Sequence of chain 1.A:
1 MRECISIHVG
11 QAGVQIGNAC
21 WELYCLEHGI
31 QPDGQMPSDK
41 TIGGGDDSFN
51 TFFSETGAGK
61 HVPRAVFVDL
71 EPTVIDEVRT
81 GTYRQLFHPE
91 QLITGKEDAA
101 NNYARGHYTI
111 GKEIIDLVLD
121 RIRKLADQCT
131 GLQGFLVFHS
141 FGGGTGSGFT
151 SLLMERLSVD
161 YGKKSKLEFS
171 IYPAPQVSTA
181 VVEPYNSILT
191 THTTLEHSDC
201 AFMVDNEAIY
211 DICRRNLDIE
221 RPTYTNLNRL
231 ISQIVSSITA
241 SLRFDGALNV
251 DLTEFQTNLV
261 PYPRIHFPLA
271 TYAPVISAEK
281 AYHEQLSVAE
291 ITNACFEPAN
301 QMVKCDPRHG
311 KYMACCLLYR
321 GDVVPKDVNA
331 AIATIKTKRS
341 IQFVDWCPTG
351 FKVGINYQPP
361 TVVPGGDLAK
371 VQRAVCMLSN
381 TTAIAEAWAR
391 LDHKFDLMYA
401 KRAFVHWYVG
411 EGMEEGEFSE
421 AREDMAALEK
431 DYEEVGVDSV

The protein below binds the small molecule below.
Small molecule (SMILES): COc1ccc(-c2ccc(OC)c(=O)cc2)c(OC)c1OC

Binding-site contacts:
Ligand atom CAT contacts residue ILE316 of chain 1.B at 3.4 Å (hydrophobic).
Ligand atom OAO contacts residue LYS350 of chain 1.B at 3.5 Å.
Ligand atom CAP contacts residue ASN256 of chain 1.B at 3.4 Å.
Ligand atom CAR contacts residue ALA248 of chain 1.B at 3.5 Å (hydrophobic).
Ligand atom CAD contacts residue LEU253 of chain 1.B at 3.5 Å (hydrophobic).
Ligand atom CAJ contacts residue ASN256 of chain 1.B at 3.5 Å.
Ligand atom CAE contacts residue LEU253 of chain 1.B at 3.5 Å (hydrophobic).
Ligand atom CAT contacts residue ILE368 of chain 1.B at 3.6 Å (hydrophobic).
Ligand atom CAA contacts residue LEU253 of chain 1.B at 3.6 Å (hydrophobic).
Ligand atom OAS contacts residue ILE316 of chain 1.B at 3.4 Å.
Ligand atom CAC contacts residue LEU253 of chain 1.B at 3.7 Å (hydrophobic).
Ligand atom OAN contacts residue ASN256 of chain 1.B at 3.5 Å.
Ligand atom CAF contacts residue LEU253 of chain 1.B at 3.6 Å (hydrophobic).
Ligand atom CAA contacts residue ASP249 of chain 1.B at 3.6 Å.
Ligand atom CAB contacts residue LEU253 of chain 1.B at 3.8 Å (hydrophobic).
Ligand atom CAT contacts residue LEU253 of chain 1.B at 3.9 Å (hydrophobic).
Ligand atom CAF contacts residue ALA248 of chain 1.B at 3.8 Å (hydrophobic).
Ligand atom CAC contacts residue LEU246 of chain 1.B at 3.8 Å (hydrophobic).
Ligand atom CAP contacts residue ASN348 of chain 1.B at 3.7 Å.
Ligand atom CAJ contacts residue LYS350 of chain 1.B at 3.4 Å.
Ligand atom OAQ contacts residue CYS239 of chain 1.B at 3.5 Å.
Ligand atom CAD contacts residue LEU246 of chain 1.B at 3.8 Å (hydrophobic).
Ligand atom OAU contacts residue ALA314 of chain 1.B at 3.3 Å.
Ligand atom OAN contacts residue VAL181 of chain 1.A at 3.2 Å (h-bond).
Ligand atom CAR contacts residue LEU240 of chain 1.B at 3.5 Å (hydrophobic).
Ligand atom OAO contacts residue VAL181 of chain 1.A at 3.4 Å.
Ligand atom CAK contacts residue ASN256 of chain 1.B at 3.4 Å.
Ligand atom OAN contacts residue ALA180 of chain 1.A at 3.3 Å.
Ligand atom OAO contacts residue ASN256 of chain 1.B at 3.8 Å.
Ligand atom CAV contacts residue LEU246 of chain 1.B at 3.7 Å (hydrophobic).
Ligand atom CAL contacts residue ASN256 of chain 1.B at 3.8 Å.
Ligand atom CAK contacts residue LYS350 of chain 1.B at 3.7 Å.
Ligand atom CAI contacts residue MET257 of chain 1.B at 3.8 Å (hydrophobic).
Ligand atom CAA contacts residue ALA248 of chain 1.B at 3.6 Å (hydrophobic).
Ligand atom OAS contacts residue CYS239 of chain 1.B at 3.8 Å.
Ligand atom CAV contacts residue ALA352 of chain 1.B at 3.7 Å (hydrophobic).
Ligand atom CAR contacts residue ASP249 of chain 1.B at 3.7 Å.
Ligand atom CAP contacts residue VAL181 of chain 1.A at 3.6 Å (hydrophobic).
Ligand atom CAP contacts residue VAL313 of chain 1.B at 3.8 Å (hydrophobic).
Ligand atom CAI contacts residue LYS350 of chain 1.B at 3.5 Å.

Sequence of chain 1.B:
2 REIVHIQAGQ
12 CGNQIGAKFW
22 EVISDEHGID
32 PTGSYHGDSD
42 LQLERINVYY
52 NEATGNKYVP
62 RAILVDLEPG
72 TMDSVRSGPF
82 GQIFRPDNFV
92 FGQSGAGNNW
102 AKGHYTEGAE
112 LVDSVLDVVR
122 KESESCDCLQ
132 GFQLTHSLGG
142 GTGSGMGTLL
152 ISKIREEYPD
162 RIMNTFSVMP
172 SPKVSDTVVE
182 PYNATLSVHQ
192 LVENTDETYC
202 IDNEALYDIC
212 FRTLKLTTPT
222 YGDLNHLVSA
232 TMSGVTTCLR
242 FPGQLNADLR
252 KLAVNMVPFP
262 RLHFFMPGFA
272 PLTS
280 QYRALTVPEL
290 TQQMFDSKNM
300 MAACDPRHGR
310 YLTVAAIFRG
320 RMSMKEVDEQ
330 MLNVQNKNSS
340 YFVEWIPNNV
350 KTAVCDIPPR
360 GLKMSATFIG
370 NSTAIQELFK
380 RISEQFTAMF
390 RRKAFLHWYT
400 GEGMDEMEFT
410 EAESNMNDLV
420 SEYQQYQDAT